Sequence of chain 1.E:
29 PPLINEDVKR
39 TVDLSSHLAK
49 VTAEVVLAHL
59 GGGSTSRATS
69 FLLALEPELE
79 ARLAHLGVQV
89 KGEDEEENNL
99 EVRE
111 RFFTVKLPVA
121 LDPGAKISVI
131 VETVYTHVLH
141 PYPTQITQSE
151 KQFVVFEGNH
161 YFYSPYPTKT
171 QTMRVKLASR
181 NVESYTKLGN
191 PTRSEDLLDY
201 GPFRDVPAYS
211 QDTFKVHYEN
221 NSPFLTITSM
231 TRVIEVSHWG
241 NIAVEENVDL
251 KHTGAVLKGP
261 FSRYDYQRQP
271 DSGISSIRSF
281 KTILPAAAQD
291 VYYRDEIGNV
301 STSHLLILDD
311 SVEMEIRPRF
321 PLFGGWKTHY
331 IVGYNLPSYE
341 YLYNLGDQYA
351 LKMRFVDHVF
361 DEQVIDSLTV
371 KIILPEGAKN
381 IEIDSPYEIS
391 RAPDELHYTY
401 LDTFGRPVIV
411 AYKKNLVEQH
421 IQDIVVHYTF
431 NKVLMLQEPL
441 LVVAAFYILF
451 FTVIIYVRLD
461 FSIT

Binding-site contacts:
Ligand atom O4 contacts residue HIS304 of chain 1.E at 3.8 Å.
Ligand atom C7 contacts residue ASN299 of chain 1.E at 3.3 Å.
Ligand atom N2 contacts residue EGY1 of chain 1.O at 3.7 Å.
Ligand atom O5 contacts residue ASN299 of chain 1.E at 2.4 Å (h-bond).
Ligand atom C8 contacts residue VAL291 of chain 1.E at 3.5 Å (hydrophobic).
Ligand atom O6 contacts residue SER303 of chain 1.E at 2.8 Å (h-bond).
Ligand atom O7 contacts residue ARG578 of chain 1.A at 3.3 Å (salt-bridge).
Ligand atom C6 contacts residue GLU315 of chain 1.E at 3.0 Å.
Ligand atom O7 contacts residue PHE95 of chain 1.A at 2.5 Å (h-bond).
Ligand atom C5 contacts residue VAL300 of chain 1.E at 3.8 Å (hydrophobic).
Ligand atom C8 contacts residue ASN299 of chain 1.E at 3.2 Å.
Ligand atom C6 contacts residue LEU305 of chain 1.E at 3.5 Å (hydrophobic).
Ligand atom C1 contacts residue SER303 of chain 1.E at 3.9 Å.
Ligand atom O6 contacts residue SER301 of chain 1.E at 3.7 Å.
Ligand atom C2 contacts residue ASN299 of chain 1.E at 2.4 Å.
Ligand atom C6 contacts residue THR577 of chain 1.A at 3.8 Å.
Ligand atom C6 contacts residue SER303 of chain 1.E at 3.4 Å.
Ligand atom O5 contacts residue HIS304 of chain 1.E at 3.9 Å.
Ligand atom C8 contacts residue SER301 of chain 1.E at 3.8 Å.
Ligand atom O7 contacts residue EGY1 of chain 1.O at 3.9 Å.
Ligand atom C6 contacts residue VAL300 of chain 1.E at 3.4 Å (hydrophobic).
Ligand atom C1 contacts residue ASN299 of chain 1.E at 1.4 Å.
Ligand atom C2 contacts residue SER303 of chain 1.E at 3.8 Å.
Ligand atom N2 contacts residue PHE95 of chain 1.A at 3.9 Å.
Ligand atom N2 contacts residue SER303 of chain 1.E at 3.6 Å.
Ligand atom C8 contacts residue GLU96 of chain 1.A at 3.4 Å.
Ligand atom O2 contacts residue HIS304 of chain 1.E at 3.2 Å.
Ligand atom O5 contacts residue VAL300 of chain 1.E at 3.1 Å (h-bond).
Ligand atom N2 contacts residue ASN299 of chain 1.E at 2.9 Å (h-bond).
Ligand atom C5 contacts residue ASN299 of chain 1.E at 3.7 Å.
Ligand atom O6 contacts residue VAL300 of chain 1.E at 2.4 Å (h-bond).
Ligand atom O3 contacts residue LEU305 of chain 1.E at 3.8 Å.
Ligand atom C7 contacts residue PHE95 of chain 1.A at 3.3 Å (hydrophobic).
Ligand atom C2 contacts residue LEU306 of chain 1.E at 3.7 Å (hydrophobic).
Ligand atom O5 contacts residue LEU306 of chain 1.E at 3.9 Å.
Ligand atom O6 contacts residue GLU315 of chain 1.E at 3.0 Å (salt-bridge).
Ligand atom C3 contacts residue ASN299 of chain 1.E at 3.8 Å.
Ligand atom C8 contacts residue ILE580 of chain 1.A at 3.4 Å (hydrophobic).
Ligand atom O5 contacts residue HIS304 of chain 1.E at 3.6 Å.
Ligand atom C3 contacts residue SER303 of chain 1.E at 3.2 Å.

Sequence of chain 1.A:
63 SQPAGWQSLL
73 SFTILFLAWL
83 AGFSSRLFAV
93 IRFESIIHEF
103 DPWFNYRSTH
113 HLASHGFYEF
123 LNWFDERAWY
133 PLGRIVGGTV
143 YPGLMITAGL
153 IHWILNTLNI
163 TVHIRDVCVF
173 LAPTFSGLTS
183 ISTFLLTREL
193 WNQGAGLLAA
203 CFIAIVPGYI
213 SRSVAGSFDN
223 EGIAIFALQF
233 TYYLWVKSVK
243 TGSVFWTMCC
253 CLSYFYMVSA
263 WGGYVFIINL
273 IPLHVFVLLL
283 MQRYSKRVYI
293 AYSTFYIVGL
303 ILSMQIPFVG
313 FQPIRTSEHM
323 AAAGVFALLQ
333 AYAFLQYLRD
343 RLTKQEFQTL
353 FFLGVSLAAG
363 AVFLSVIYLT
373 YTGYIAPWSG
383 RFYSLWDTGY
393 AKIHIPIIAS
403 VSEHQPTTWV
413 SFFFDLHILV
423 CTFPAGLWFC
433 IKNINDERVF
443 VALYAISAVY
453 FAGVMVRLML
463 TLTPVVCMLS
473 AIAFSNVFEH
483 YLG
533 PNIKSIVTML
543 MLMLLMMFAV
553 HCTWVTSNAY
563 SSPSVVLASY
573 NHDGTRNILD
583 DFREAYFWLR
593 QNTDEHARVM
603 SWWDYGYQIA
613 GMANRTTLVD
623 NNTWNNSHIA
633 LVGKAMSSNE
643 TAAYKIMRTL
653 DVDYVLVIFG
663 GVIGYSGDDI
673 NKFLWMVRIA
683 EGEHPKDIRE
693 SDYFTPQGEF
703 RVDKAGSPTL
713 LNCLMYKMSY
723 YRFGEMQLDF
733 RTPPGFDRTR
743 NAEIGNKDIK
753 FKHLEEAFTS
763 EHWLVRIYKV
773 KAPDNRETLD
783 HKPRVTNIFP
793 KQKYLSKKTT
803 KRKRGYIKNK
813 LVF

A small-molecule ligand and the protein it binds are described below.
Small molecule (SMILES): CC(=O)N[C@H]1[C@H](O[C@H]2[C@H](O)[C@@H](NC(C)=O)CO[C@@H]2CO)O[C@H](CO)[C@@H](O[C@@H]2O[C@H](CO[C@H]3O[C@H](CO[C@H]4O[C@H](CO)[C@@H](O)[C@H](O)[C@@H]4O)[C@@H](O)[C@H](O[C@H]4O[C@H](CO)[C@@H](O)[C@H](O)[C@@H]4O)[C@@H]3O)[C@@H](O)[C@H](O[C@H]3O[C@H](CO)[C@@H](O)[C@H](O)[C@@H]3O[C@H]3O[C@H](CO)[C@@H](O)[C@H](O)[C@@H]3O)[C@@H]2O)[C@@H]1O